Sequence of chain 1.B:
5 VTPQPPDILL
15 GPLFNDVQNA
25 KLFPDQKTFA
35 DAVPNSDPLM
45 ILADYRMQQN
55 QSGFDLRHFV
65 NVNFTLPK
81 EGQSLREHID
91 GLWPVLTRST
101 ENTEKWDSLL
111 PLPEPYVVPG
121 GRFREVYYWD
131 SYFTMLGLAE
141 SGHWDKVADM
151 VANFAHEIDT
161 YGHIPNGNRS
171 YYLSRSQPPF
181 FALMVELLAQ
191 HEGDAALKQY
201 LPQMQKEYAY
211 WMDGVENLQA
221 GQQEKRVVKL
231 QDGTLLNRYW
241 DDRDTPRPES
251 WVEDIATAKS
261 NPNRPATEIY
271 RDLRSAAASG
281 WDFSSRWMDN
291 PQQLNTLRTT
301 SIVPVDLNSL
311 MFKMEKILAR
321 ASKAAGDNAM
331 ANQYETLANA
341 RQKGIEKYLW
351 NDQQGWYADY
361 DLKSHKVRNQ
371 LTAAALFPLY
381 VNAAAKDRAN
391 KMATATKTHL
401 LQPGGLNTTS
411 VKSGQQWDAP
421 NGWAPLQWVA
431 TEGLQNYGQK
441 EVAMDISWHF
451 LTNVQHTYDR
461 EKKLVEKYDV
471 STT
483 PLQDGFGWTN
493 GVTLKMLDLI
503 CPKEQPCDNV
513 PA

Binding-site contacts:
Ligand atom C2 contacts residue TRP490 of chain 1.B at 3.5 Å (hydrophobic).
Ligand atom C2 contacts residue GLN177 of chain 1.B at 4.0 Å.
Ligand atom O8 contacts residue PHE488 of chain 1.B at 3.4 Å.
Ligand atom C7A contacts residue GLC1 of chain 1.U at 3.1 Å.
Ligand atom C2 contacts residue ASP130 of chain 1.B at 3.3 Å.
Ligand atom C5 contacts residue PHE123 of chain 1.B at 3.2 Å (hydrophobic).
Ligand atom C1 contacts residue TRP129 of chain 1.B at 3.9 Å (hydrophobic).
Ligand atom C6 contacts residue GLC1 of chain 1.U at 1.4 Å.
Ligand atom N4 contacts residue GLC1 of chain 1.U at 2.7 Å (h-bond).
Ligand atom O8 contacts residue TRP490 of chain 1.B at 3.9 Å.
Ligand atom C7 contacts residue ASP282 of chain 1.B at 3.4 Å.
Ligand atom O2 contacts residue GLN177 of chain 1.B at 3.0 Å (h-bond).
Ligand atom C3 contacts residue GLC1 of chain 1.U at 3.3 Å.
Ligand atom C2 contacts residue TRP129 of chain 1.B at 3.9 Å (hydrophobic).
Ligand atom C1 contacts residue GLC1 of chain 1.U at 3.3 Å.
Ligand atom O2 contacts residue TYR127 of chain 1.B at 3.5 Å.
Ligand atom O1 contacts residue GLY280 of chain 1.B at 2.7 Å (h-bond).
Ligand atom O2 contacts residue ASP130 of chain 1.B at 2.6 Å (salt-bridge).
Ligand atom C7 contacts residue TRP417 of chain 1.B at 3.9 Å (hydrophobic).
Ligand atom O8 contacts residue ASP130 of chain 1.B at 2.6 Å (salt-bridge).
Ligand atom C7 contacts residue GLC1 of chain 1.U at 2.4 Å.
Ligand atom C6 contacts residue ASP282 of chain 1.B at 3.5 Å.
Ligand atom C7A contacts residue TRP417 of chain 1.B at 4.0 Å (hydrophobic).
Ligand atom O1 contacts residue TRP129 of chain 1.B at 3.0 Å (h-bond).
Ligand atom C8 contacts residue ASP130 of chain 1.B at 3.4 Å.
Ligand atom O7 contacts residue ASP282 of chain 1.B at 3.7 Å.
Ligand atom O7 contacts residue TRP417 of chain 1.B at 3.1 Å (h-bond).
Ligand atom C5 contacts residue GLC1 of chain 1.U at 2.5 Å.
Ligand atom C1 contacts residue TRP490 of chain 1.B at 3.9 Å (hydrophobic).
Ligand atom C7 contacts residue GLY280 of chain 1.B at 4.0 Å.
Ligand atom O2 contacts residue TRP129 of chain 1.B at 3.5 Å (h-bond).
Ligand atom C3 contacts residue TYR127 of chain 1.B at 4.0 Å (hydrophobic).
Ligand atom O7 contacts residue GLC1 of chain 1.U at 3.6 Å (h-bond).
Ligand atom C2 contacts residue GLC1 of chain 1.U at 3.9 Å.
Ligand atom O1 contacts residue TRP417 of chain 1.B at 3.5 Å.
Ligand atom O2 contacts residue GLC1 of chain 1.U at 3.9 Å.
Ligand atom C8 contacts residue TYR127 of chain 1.B at 4.0 Å (hydrophobic).
Ligand atom C1 contacts residue GLY280 of chain 1.B at 3.6 Å.
Ligand atom C7A contacts residue GLY280 of chain 1.B at 4.0 Å.
Ligand atom O1 contacts residue TRP490 of chain 1.B at 3.4 Å.

A small-molecule ligand and the protein it binds are described below.
Small molecule (SMILES): OC[C@@H]1[C@@H](O)[C@H](O)[C@H]2[C@H](O)[C@@H](O)CN21